This protein binds this small molecule.
Small molecule (SMILES): CC(=O)N[C@@H]1[C@@H](O)[C@H](O)[C@@H](CO)O[C@H]1O

Sequence of chain 36.F:
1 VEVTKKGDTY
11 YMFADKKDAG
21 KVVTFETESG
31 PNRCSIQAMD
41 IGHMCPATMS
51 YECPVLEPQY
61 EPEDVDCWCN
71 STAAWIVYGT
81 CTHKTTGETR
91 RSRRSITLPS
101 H

Binding-site contacts:
Ligand atom C1 contacts residue ARG33 of chain 36.F at 4.2 Å.
Ligand atom O3 contacts residue PRO31 of chain 36.F at 4.0 Å.
Ligand atom N2 contacts residue ASN70 of chain 36.F at 2.9 Å (h-bond).
Ligand atom O7 contacts residue ASN70 of chain 36.F at 3.3 Å (h-bond).
Ligand atom N2 contacts residue ASN32 of chain 36.F at 4.2 Å.
Ligand atom O5 contacts residue ASN70 of chain 36.F at 2.4 Å (h-bond).
Ligand atom C1 contacts residue ASN70 of chain 36.F at 1.4 Å.
Ligand atom C6 contacts residue ARG33 of chain 36.F at 4.1 Å.
Ligand atom C5 contacts residue ARG33 of chain 36.F at 4.1 Å.
Ligand atom C7 contacts residue PRO31 of chain 36.F at 3.4 Å (hydrophobic).
Ligand atom C5 contacts residue ASN70 of chain 36.F at 3.7 Å.
Ligand atom O7 contacts residue SER71 of chain 36.F at 4.2 Å.
Ligand atom C2 contacts residue ASN70 of chain 36.F at 2.5 Å.
Ligand atom C8 contacts residue ASN70 of chain 36.F at 3.6 Å.
Ligand atom O7 contacts residue PRO31 of chain 36.F at 3.2 Å (h-bond).
Ligand atom C4 contacts residue ASN70 of chain 36.F at 4.2 Å.
Ligand atom C2 contacts residue PRO31 of chain 36.F at 3.9 Å (hydrophobic).
Ligand atom O6 contacts residue ARG33 of chain 36.F at 3.6 Å.
Ligand atom C3 contacts residue PRO31 of chain 36.F at 4.0 Å (hydrophobic).
Ligand atom N2 contacts residue PRO31 of chain 36.F at 2.8 Å (h-bond).
Ligand atom C7 contacts residue ASN70 of chain 36.F at 3.1 Å.
Ligand atom C3 contacts residue ASN70 of chain 36.F at 3.8 Å.